Binding-site contacts:
Ligand atom C06 contacts residue FMN1 of chain 1.H at 3.2 Å.
Ligand atom C05 contacts residue TYR142 of chain 1.A at 3.8 Å (hydrophobic).
Ligand atom C10 contacts residue PHE78 of chain 1.A at 3.8 Å (hydrophobic).
Ligand atom S01 contacts residue FMN1 of chain 1.H at 3.6 Å.
Ligand atom O03 contacts residue FMN1 of chain 1.H at 3.6 Å (h-bond).
Ligand atom O01 contacts residue PRO147 of chain 1.A at 3.5 Å.
Ligand atom C01 contacts residue ASP199 of chain 1.B at 3.4 Å.
Ligand atom O02 contacts residue FMN1 of chain 1.H at 3.2 Å (h-bond).
Ligand atom O08 contacts residue ARG82 of chain 1.A at 2.8 Å (salt-bridge).
Ligand atom C15 contacts residue FMN1 of chain 1.H at 3.4 Å.
Ligand atom C11 contacts residue PHE78 of chain 1.A at 3.4 Å (hydrophobic).
Ligand atom C03 contacts residue TYR142 of chain 1.A at 3.5 Å (hydrophobic).
Ligand atom O04 contacts residue FMN1 of chain 1.H at 3.3 Å (h-bond).
Ligand atom C16 contacts residue FMN1 of chain 1.H at 3.4 Å.
Ligand atom C04 contacts residue TYR142 of chain 1.A at 3.3 Å (hydrophobic).
Ligand atom C11 contacts residue ARG82 of chain 1.A at 3.2 Å.
Ligand atom N02 contacts residue TYR142 of chain 1.A at 3.6 Å.
Ligand atom C08 contacts residue FMN1 of chain 1.H at 3.4 Å.
Ligand atom O08 contacts residue TYR142 of chain 1.A at 2.9 Å (h-bond).
Ligand atom O02 contacts residue HIS166 of chain 1.B at 3.0 Å.
Ligand atom C01 contacts residue GLY164 of chain 1.B at 3.3 Å.
Ligand atom C10 contacts residue TYR142 of chain 1.A at 3.5 Å (hydrophobic).
Ligand atom C17 contacts residue FMN1 of chain 1.H at 3.8 Å.
Ligand atom N01 contacts residue TYR142 of chain 1.A at 2.7 Å (h-bond).
Ligand atom O08 contacts residue PHE78 of chain 1.A at 3.2 Å.
Ligand atom C10 contacts residue ARG82 of chain 1.A at 3.3 Å.
Ligand atom C07 contacts residue FMN1 of chain 1.H at 3.4 Å.
Ligand atom C08 contacts residue PHE140 of chain 1.A at 3.5 Å (hydrophobic).
Ligand atom O02 contacts residue TRP146 of chain 1.A at 3.3 Å.
Ligand atom C03 contacts residue ASP199 of chain 1.B at 2.8 Å.
Ligand atom C10 contacts residue FMN1 of chain 1.H at 3.8 Å.
Ligand atom C02 contacts residue ASP199 of chain 1.B at 3.5 Å.
Ligand atom C09 contacts residue FMN1 of chain 1.H at 3.6 Å.
Ligand atom C05 contacts residue FMN1 of chain 1.H at 3.5 Å.
Ligand atom C08 contacts residue ASN119 of chain 1.B at 3.4 Å.
Ligand atom O01 contacts residue TRP146 of chain 1.A at 3.2 Å.
Ligand atom O07 contacts residue ARG205 of chain 1.B at 3.5 Å (salt-bridge).
Ligand atom O04 contacts residue TYR142 of chain 1.A at 3.5 Å (h-bond).
Ligand atom C04 contacts residue ASP199 of chain 1.B at 3.8 Å.
Ligand atom N02 contacts residue FMN1 of chain 1.H at 3.2 Å (h-bond).

Sequence of chain 1.A:
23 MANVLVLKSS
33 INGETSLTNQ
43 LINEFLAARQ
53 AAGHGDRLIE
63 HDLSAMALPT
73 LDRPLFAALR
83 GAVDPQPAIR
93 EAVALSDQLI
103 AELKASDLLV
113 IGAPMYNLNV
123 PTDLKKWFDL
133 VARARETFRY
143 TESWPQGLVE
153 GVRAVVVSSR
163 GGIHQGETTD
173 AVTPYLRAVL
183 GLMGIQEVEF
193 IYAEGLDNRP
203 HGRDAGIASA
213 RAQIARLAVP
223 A

This protein binds this small molecule.
Small molecule (SMILES): COc1cc(S(=O)(=O)O)c(C)cc1/N=N/c1c(O)ccc2cc(S(=O)(=O)O)ccc12

Sequence of chain 1.B:
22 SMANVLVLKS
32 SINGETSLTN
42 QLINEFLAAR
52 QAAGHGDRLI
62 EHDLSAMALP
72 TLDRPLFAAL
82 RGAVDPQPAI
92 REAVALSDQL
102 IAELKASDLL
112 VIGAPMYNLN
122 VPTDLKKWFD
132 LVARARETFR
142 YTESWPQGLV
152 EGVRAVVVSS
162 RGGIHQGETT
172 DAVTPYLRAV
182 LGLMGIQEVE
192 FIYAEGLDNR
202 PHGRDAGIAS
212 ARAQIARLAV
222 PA